This protein binds this small molecule.
Small molecule (SMILES): Cc1noc(C)c1-c1ccc(CNS(=O)(=O)c2c(C)nn(C)c2Cl)cc1

Binding-site contacts:
Ligand atom C22 contacts residue MET128 of chain 1.A at 3.7 Å (hydrophobic).
Ligand atom CL contacts residue LEU42 of chain 1.A at 3.3 Å.
Ligand atom O16 contacts residue CYS218 of chain 1.A at 2.8 Å.
Ligand atom C5 contacts residue ASN46 of chain 1.A at 4.0 Å.
Ligand atom O10 contacts residue LEU90 of chain 1.A at 3.9 Å.
Ligand atom C23 contacts residue GLY49 of chain 1.A at 3.6 Å.
Ligand atom C12 contacts residue ASN46 of chain 1.A at 3.5 Å.
Ligand atom N19 contacts residue LEU124 of chain 1.A at 4.0 Å.
Ligand atom N20 contacts residue LEU124 of chain 1.A at 3.8 Å.
Ligand atom C6 contacts residue ASN46 of chain 1.A at 3.6 Å.
Ligand atom O10 contacts residue PHE105 of chain 1.A at 3.9 Å.
Ligand atom N9 contacts residue PHE105 of chain 1.A at 3.7 Å.
Ligand atom N13 contacts residue ASN46 of chain 1.A at 3.0 Å (h-bond).
Ligand atom CL contacts residue LEU45 of chain 1.A at 3.4 Å.
Ligand atom C23 contacts residue LEU45 of chain 1.A at 3.6 Å (hydrophobic).
Ligand atom C12 contacts residue TRP82 of chain 1.A at 4.0 Å (hydrophobic).
Ligand atom O16 contacts residue TYR217 of chain 1.A at 3.8 Å.
Ligand atom C8 contacts residue GLN52 of chain 1.A at 3.5 Å.
Ligand atom O17 contacts residue ASN46 of chain 1.A at 4.0 Å.
Ligand atom N13 contacts residue CYS218 of chain 1.A at 3.9 Å.
Ligand atom C4 contacts residue MET83 of chain 1.A at 3.7 Å (hydrophobic).
Ligand atom N9 contacts residue GLN52 of chain 1.A at 3.4 Å (h-bond).
Ligand atom C26 contacts residue LEU45 of chain 1.A at 3.9 Å (hydrophobic).
Ligand atom C24 contacts residue MET83 of chain 1.A at 2.9 Å (hydrophobic).
Ligand atom O10 contacts residue MET86 of chain 1.A at 3.2 Å (h-bond).
Ligand atom C6 contacts residue LEU45 of chain 1.A at 3.8 Å (hydrophobic).
Ligand atom C12 contacts residue MET236 of chain 1.A at 3.8 Å (hydrophobic).
Ligand atom C1 contacts residue LEU45 of chain 1.A at 3.5 Å (hydrophobic).
Ligand atom C3 contacts residue MET83 of chain 1.A at 3.9 Å (hydrophobic).
Ligand atom C26 contacts residue MET128 of chain 1.A at 3.7 Å (hydrophobic).
Ligand atom C23 contacts residue GLN52 of chain 1.A at 3.1 Å.
Ligand atom C12 contacts residue CYS218 of chain 1.A at 3.8 Å (hydrophobic).
Ligand atom N9 contacts residue MET86 of chain 1.A at 3.8 Å.
Ligand atom C26 contacts residue PHE105 of chain 1.A at 3.9 Å (hydrophobic).
Ligand atom C24 contacts residue LEU214 of chain 1.A at 3.5 Å (hydrophobic).
Ligand atom N13 contacts residue PHE232 of chain 1.A at 3.9 Å.
Ligand atom C4 contacts residue TRP82 of chain 1.A at 3.4 Å (hydrophobic).
Ligand atom C24 contacts residue CYS218 of chain 1.A at 3.8 Å (hydrophobic).
Ligand atom C23 contacts residue LEU48 of chain 1.A at 3.7 Å (hydrophobic).
Ligand atom C11 contacts residue MET86 of chain 1.A at 4.1 Å (hydrophobic).

Sequence of chain 1.A:
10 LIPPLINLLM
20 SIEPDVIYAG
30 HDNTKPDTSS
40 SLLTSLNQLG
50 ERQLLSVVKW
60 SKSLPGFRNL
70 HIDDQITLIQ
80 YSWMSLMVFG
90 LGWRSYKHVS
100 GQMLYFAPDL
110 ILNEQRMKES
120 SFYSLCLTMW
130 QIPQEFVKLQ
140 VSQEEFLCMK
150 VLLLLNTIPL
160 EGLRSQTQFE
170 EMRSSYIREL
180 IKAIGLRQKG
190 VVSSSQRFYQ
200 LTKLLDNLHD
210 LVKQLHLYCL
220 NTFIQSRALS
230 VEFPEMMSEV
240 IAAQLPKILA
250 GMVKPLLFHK